The protein below binds the small molecule below.
Small molecule (SMILES): C[C@@H]1O[C@@H](Oc2ccc([N+](=O)[O-])cc2)[C@@H](O)[C@H](O)[C@@H]1O

Sequence of chain 1.A:
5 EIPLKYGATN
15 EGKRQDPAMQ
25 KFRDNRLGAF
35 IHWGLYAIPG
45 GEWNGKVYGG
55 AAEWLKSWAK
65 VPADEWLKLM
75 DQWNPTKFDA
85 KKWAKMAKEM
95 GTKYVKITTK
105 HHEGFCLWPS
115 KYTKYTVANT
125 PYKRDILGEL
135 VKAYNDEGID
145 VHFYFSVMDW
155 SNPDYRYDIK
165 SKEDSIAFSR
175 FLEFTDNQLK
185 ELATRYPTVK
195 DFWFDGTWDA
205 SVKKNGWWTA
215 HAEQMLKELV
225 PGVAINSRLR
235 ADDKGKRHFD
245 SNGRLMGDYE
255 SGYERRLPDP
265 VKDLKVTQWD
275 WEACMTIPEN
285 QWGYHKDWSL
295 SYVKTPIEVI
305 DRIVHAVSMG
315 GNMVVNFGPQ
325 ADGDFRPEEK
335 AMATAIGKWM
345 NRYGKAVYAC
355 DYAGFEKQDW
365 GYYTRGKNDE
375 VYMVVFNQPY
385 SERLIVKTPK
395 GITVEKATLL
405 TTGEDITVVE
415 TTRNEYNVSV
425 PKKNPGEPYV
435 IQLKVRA

Binding-site contacts:
Ligand atom C6 contacts residue HIS36 of chain 1.A at 3.9 Å.
Ligand atom C4' contacts residue GLU258 of chain 1.A at 3.5 Å.
Ligand atom C4 contacts residue TRP286 of chain 1.A at 3.6 Å (hydrophobic).
Ligand atom C4 contacts residue HIS105 of chain 1.A at 3.7 Å.
Ligand atom O2' contacts residue GLU258 of chain 1.A at 3.3 Å (salt-bridge).
Ligand atom O4 contacts residue TYR148 of chain 1.A at 3.4 Å.
Ligand atom C3 contacts residue TRP58 of chain 1.A at 3.8 Å (hydrophobic).
Ligand atom N1' contacts residue ARG232 of chain 1.A at 3.9 Å.
Ligand atom C5 contacts residue ASP199 of chain 1.A at 3.9 Å.
Ligand atom C3 contacts residue GLU57 of chain 1.A at 3.6 Å.
Ligand atom C3 contacts residue ASP199 of chain 1.A at 4.0 Å.
Ligand atom O3' contacts residue ARG232 of chain 1.A at 3.1 Å (salt-bridge).
Ligand atom C5' contacts residue ARG259 of chain 1.A at 3.8 Å.
Ligand atom C6 contacts residue TRP286 of chain 1.A at 3.7 Å (hydrophobic).
Ligand atom C3 contacts residue HIS105 of chain 1.A at 3.5 Å.
Ligand atom C2 contacts residue ASP199 of chain 1.A at 3.1 Å.
Ligand atom C3' contacts residue ARG232 of chain 1.A at 3.4 Å.
Ligand atom O3 contacts residue TRP58 of chain 1.A at 3.0 Å (h-bond).
Ligand atom C4 contacts residue HIS36 of chain 1.A at 3.5 Å.
Ligand atom C3' contacts residue GLU258 of chain 1.A at 3.9 Å.
Ligand atom O3 contacts residue GLU57 of chain 1.A at 2.6 Å (salt-bridge).
Ligand atom O2 contacts residue TRP58 of chain 1.A at 2.8 Å (h-bond).
Ligand atom C1 contacts residue ASP199 of chain 1.A at 3.2 Å.
Ligand atom C6' contacts residue ARG259 of chain 1.A at 3.9 Å.
Ligand atom C2 contacts residue TRP58 of chain 1.A at 3.8 Å (hydrophobic).
Ligand atom O3 contacts residue HIS105 of chain 1.A at 3.3 Å.
Ligand atom C5' contacts residue GLU258 of chain 1.A at 3.7 Å.
Ligand atom O2 contacts residue HIS106 of chain 1.A at 2.8 Å (h-bond).
Ligand atom O2 contacts residue TRP202 of chain 1.A at 3.9 Å.
Ligand atom O4 contacts residue HIS36 of chain 1.A at 2.7 Å (h-bond).
Ligand atom N1' contacts residue GLU258 of chain 1.A at 3.1 Å (salt-bridge).
Ligand atom O5 contacts residue ASP199 of chain 1.A at 3.0 Å (salt-bridge).
Ligand atom O3' contacts residue GLU258 of chain 1.A at 3.1 Å (salt-bridge).
Ligand atom C5 contacts residue TRP286 of chain 1.A at 3.6 Å (hydrophobic).
Ligand atom C2 contacts residue HIS106 of chain 1.A at 3.4 Å.
Ligand atom O3' contacts residue SO41 of chain 1.E at 3.0 Å (h-bond).
Ligand atom C3' contacts residue SO41 of chain 1.E at 3.7 Å.
Ligand atom O4 contacts residue HIS105 of chain 1.A at 2.9 Å (h-bond).
Ligand atom O4 contacts residue ASP199 of chain 1.A at 3.6 Å (salt-bridge).
Ligand atom C6 contacts residue TRP197 of chain 1.A at 3.7 Å (hydrophobic).